Binding-site contacts:
Ligand atom O2A contacts residue TRP28 of chain 1.A at 2.9 Å (h-bond).
Ligand atom C4 contacts residue TRP28 of chain 1.A at 3.2 Å (hydrophobic).
Ligand atom O2A contacts residue GLN44 of chain 1.A at 3.1 Å (h-bond).
Ligand atom C2' contacts residue ASP13 of chain 1.A at 3.6 Å.
Ligand atom O4' contacts residue TRP28 of chain 1.A at 3.6 Å.
Ligand atom N7 contacts residue ARG15 of chain 1.A at 3.5 Å (salt-bridge).
Ligand atom N6 contacts residue THR26 of chain 1.A at 2.8 Å (h-bond).
Ligand atom O1A contacts residue ARG11 of chain 1.A at 3.1 Å (salt-bridge).
Ligand atom C8 contacts residue TRP28 of chain 1.A at 3.6 Å (hydrophobic).
Ligand atom C3D contacts residue GLU131 of chain 1.A at 3.4 Å.
Ligand atom N7 contacts residue TRP28 of chain 1.A at 3.5 Å.
Ligand atom C2 contacts residue TRP28 of chain 1.A at 3.6 Å (hydrophobic).
Ligand atom O4' contacts residue GLN44 of chain 1.A at 3.3 Å (h-bond).
Ligand atom O2A contacts residue SER43 of chain 1.A at 3.4 Å.
Ligand atom O2D contacts residue TYR61 of chain 1.A at 3.5 Å (h-bond).
Ligand atom O5' contacts residue ARG11 of chain 1.A at 3.3 Å (salt-bridge).
Ligand atom C5 contacts residue TRP28 of chain 1.A at 3.5 Å (hydrophobic).
Ligand atom C2D contacts residue NCA1 of chain 1.E at 3.3 Å.
Ligand atom C8 contacts residue ARG15 of chain 1.A at 3.6 Å.
Ligand atom O2' contacts residue SER14 of chain 1.A at 2.7 Å (h-bond).
Ligand atom C3D contacts residue NCA1 of chain 1.E at 3.4 Å.
Ligand atom C5 contacts residue ARG15 of chain 1.A at 3.4 Å.
Ligand atom C4' contacts residue GLN44 of chain 1.A at 3.3 Å.
Ligand atom C3D contacts residue SER54 of chain 1.A at 3.4 Å.
Ligand atom C6 contacts residue ARG15 of chain 1.A at 3.3 Å.
Ligand atom O4D contacts residue GLY40 of chain 1.A at 3.6 Å.
Ligand atom C4 contacts residue ARG15 of chain 1.A at 3.5 Å.
Ligand atom O3' contacts residue SER14 of chain 1.A at 3.3 Å (h-bond).
Ligand atom O3D contacts residue SER54 of chain 1.A at 3.5 Å (h-bond).
Ligand atom N3 contacts residue TRP28 of chain 1.A at 3.3 Å.
Ligand atom O1D contacts residue GLY40 of chain 1.A at 3.5 Å (h-bond).
Ligand atom O2D contacts residue NCA1 of chain 1.E at 3.0 Å (h-bond).
Ligand atom O3D contacts residue GLU131 of chain 1.A at 2.7 Å (salt-bridge).
Ligand atom O2B contacts residue TYR65 of chain 1.A at 2.5 Å (h-bond).
Ligand atom O1B contacts residue ARG11 of chain 1.A at 2.7 Å (salt-bridge).
Ligand atom O3' contacts residue ASP13 of chain 1.A at 3.5 Å (salt-bridge).
Ligand atom O1D contacts residue LEU38 of chain 1.A at 3.3 Å (h-bond).
Ligand atom O1B contacts residue NCA1 of chain 1.E at 3.1 Å (h-bond).
Ligand atom N1 contacts residue ARG15 of chain 1.A at 3.5 Å (salt-bridge).
Ligand atom N9 contacts residue TRP28 of chain 1.A at 3.3 Å.

Sequence of chain 1.A:
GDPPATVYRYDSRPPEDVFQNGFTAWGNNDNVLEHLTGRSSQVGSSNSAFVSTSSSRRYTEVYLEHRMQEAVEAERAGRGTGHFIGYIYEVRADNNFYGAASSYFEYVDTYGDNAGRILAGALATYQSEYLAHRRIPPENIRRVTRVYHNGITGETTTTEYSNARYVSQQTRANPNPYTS

This small molecule binds to this protein.
Small molecule (SMILES): Nc1ncnc2c1ncn2[C@@H]1O[C@H](COP(=O)(O)OP(=O)(O)OC[C@H]2O[C@H](O)[C@H](O)[C@@H]2O)[C@@H](O)[C@H]1O